Sequence of chain 1.D:
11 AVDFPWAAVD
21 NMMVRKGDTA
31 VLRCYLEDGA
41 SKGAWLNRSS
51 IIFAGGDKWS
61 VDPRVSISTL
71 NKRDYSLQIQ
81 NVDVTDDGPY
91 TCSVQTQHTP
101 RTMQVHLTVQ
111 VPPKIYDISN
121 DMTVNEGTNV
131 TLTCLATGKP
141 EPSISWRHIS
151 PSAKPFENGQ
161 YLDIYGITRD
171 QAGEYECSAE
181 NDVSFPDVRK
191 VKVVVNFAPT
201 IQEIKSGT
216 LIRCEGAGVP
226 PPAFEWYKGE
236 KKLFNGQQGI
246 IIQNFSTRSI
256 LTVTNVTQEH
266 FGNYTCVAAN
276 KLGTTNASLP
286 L

Binding-site contacts:
Ligand atom C2 contacts residue ASP86 of chain 1.D at 3.8 Å.
Ligand atom C3 contacts residue ASN47 of chain 1.D at 3.8 Å.
Ligand atom O3 contacts residue ARG64 of chain 1.D at 4.2 Å.
Ligand atom O7 contacts residue TYR90 of chain 1.D at 4.1 Å.
Ligand atom O7 contacts residue VAL65 of chain 1.D at 3.3 Å.
Ligand atom C3 contacts residue THR85 of chain 1.D at 3.4 Å.
Ligand atom C7 contacts residue ARG64 of chain 1.D at 4.4 Å.
Ligand atom O7 contacts residue ASP86 of chain 1.D at 3.3 Å (salt-bridge).
Ligand atom C5 contacts residue ASN47 of chain 1.D at 3.6 Å.
Ligand atom C8 contacts residue SER60 of chain 1.D at 4.3 Å.
Ligand atom O7 contacts residue ASN47 of chain 1.D at 4.3 Å.
Ligand atom C2 contacts residue ASN47 of chain 1.D at 2.4 Å.
Ligand atom O7 contacts residue ILE79 of chain 1.D at 4.0 Å.
Ligand atom C8 contacts residue ASN47 of chain 1.D at 3.3 Å.
Ligand atom C1 contacts residue TYR90 of chain 1.D at 4.2 Å (hydrophobic).
Ligand atom C7 contacts residue VAL65 of chain 1.D at 4.2 Å (hydrophobic).
Ligand atom O4 contacts residue THR85 of chain 1.D at 2.4 Å (h-bond).
Ligand atom C4 contacts residue THR85 of chain 1.D at 3.4 Å.
Ligand atom N2 contacts residue ASP86 of chain 1.D at 2.8 Å (salt-bridge).
Ligand atom C7 contacts residue ASP86 of chain 1.D at 3.4 Å.
Ligand atom C7 contacts residue ASN47 of chain 1.D at 3.3 Å.
Ligand atom O3 contacts residue THR85 of chain 1.D at 3.4 Å (h-bond).
Ligand atom N2 contacts residue ASN47 of chain 1.D at 2.9 Å (h-bond).
Ligand atom O3 contacts residue ASP86 of chain 1.D at 3.6 Å (salt-bridge).
Ligand atom O7 contacts residue ARG64 of chain 1.D at 4.1 Å.
Ligand atom C3 contacts residue ASP86 of chain 1.D at 3.6 Å.
Ligand atom C7 contacts residue TYR90 of chain 1.D at 4.2 Å (hydrophobic).
Ligand atom C4 contacts residue ASN47 of chain 1.D at 4.2 Å.
Ligand atom N2 contacts residue TYR90 of chain 1.D at 3.8 Å.
Ligand atom C8 contacts residue VAL65 of chain 1.D at 4.4 Å (hydrophobic).
Ligand atom C1 contacts residue THR85 of chain 1.D at 4.4 Å.
Ligand atom N2 contacts residue ARG64 of chain 1.D at 4.4 Å.
Ligand atom C6 contacts residue ARG48 of chain 1.D at 4.4 Å.
Ligand atom C2 contacts residue THR85 of chain 1.D at 4.5 Å.
Ligand atom C1 contacts residue ASN47 of chain 1.D at 1.4 Å.
Ligand atom O6 contacts residue ARG48 of chain 1.D at 3.2 Å.
Ligand atom C5 contacts residue THR85 of chain 1.D at 3.8 Å.
Ligand atom O5 contacts residue ASN47 of chain 1.D at 2.3 Å (h-bond).

A small-molecule ligand and the protein it binds are described below.
Small molecule (SMILES): CC(=O)N[C@@H]1[C@@H](O)[C@H](O)[C@@H](CO)O[C@H]1O